Binding-site contacts:
Ligand atom N21 contacts residue VAL78 of chain 1.A at 3.8 Å.
Ligand atom C65 contacts residue MET47 of chain 1.A at 3.7 Å (hydrophobic).
Ligand atom O53 contacts residue PHE40 of chain 1.A at 3.6 Å.
Ligand atom C2 contacts residue HIS81 of chain 1.A at 3.5 Å.
Ligand atom C27 contacts residue GLN57 of chain 1.A at 3.8 Å.
Ligand atom C43 contacts residue GLY43 of chain 1.A at 3.5 Å.
Ligand atom C7 contacts residue HIS81 of chain 1.A at 3.5 Å.
Ligand atom F1 contacts residue LEU39 of chain 1.A at 3.7 Å.
Ligand atom O53 contacts residue LEU39 of chain 1.A at 3.8 Å.
Ligand atom C6 contacts residue HIS81 of chain 1.A at 3.6 Å.
Ligand atom CL1 contacts residue PHE76 of chain 1.A at 3.8 Å.
Ligand atom C24 contacts residue VAL78 of chain 1.A at 3.8 Å (hydrophobic).
Ligand atom C30 contacts residue MET47 of chain 1.A at 3.6 Å (hydrophobic).
Ligand atom C9 contacts residue HIS81 of chain 1.A at 3.4 Å.
Ligand atom C2 contacts residue LEU39 of chain 1.A at 3.7 Å (hydrophobic).
Ligand atom N19 contacts residue HIS81 of chain 1.A at 3.5 Å (h-bond).
Ligand atom C33 contacts residue ILE46 of chain 1.A at 3.8 Å (hydrophobic).
Ligand atom C65 contacts residue GLY43 of chain 1.A at 3.7 Å.
Ligand atom C4 contacts residue VAL78 of chain 1.A at 3.6 Å (hydrophobic).
Ligand atom N20 contacts residue LYS79 of chain 1.A at 3.4 Å (salt-bridge).
Ligand atom C13 contacts residue VAL78 of chain 1.A at 3.5 Å (hydrophobic).
Ligand atom C57 contacts residue MET47 of chain 1.A at 3.6 Å (hydrophobic).
Ligand atom N14 contacts residue VAL78 of chain 1.A at 3.2 Å.
Ligand atom CL2 contacts residue ILE84 of chain 1.A at 3.7 Å.
Ligand atom F1 contacts residue HIS81 of chain 1.A at 3.5 Å.
Ligand atom CL2 contacts residue LEU39 of chain 1.A at 3.7 Å.
Ligand atom C43 contacts residue LEU39 of chain 1.A at 3.4 Å (hydrophobic).
Ligand atom C15 contacts residue VAL78 of chain 1.A at 3.5 Å (hydrophobic).
Ligand atom C22 contacts residue VAL78 of chain 1.A at 3.7 Å (hydrophobic).
Ligand atom N17 contacts residue VAL78 of chain 1.A at 3.5 Å (h-bond).
Ligand atom C65 contacts residue GLN44 of chain 1.A at 3.8 Å.
Ligand atom C33 contacts residue GLY43 of chain 1.A at 3.6 Å.
Ligand atom C4 contacts residue HIS81 of chain 1.A at 3.5 Å.
Ligand atom C16 contacts residue VAL78 of chain 1.A at 3.7 Å (hydrophobic).
Ligand atom C41 contacts residue LEU39 of chain 1.A at 3.1 Å (hydrophobic).
Ligand atom C41 contacts residue GLY43 of chain 1.A at 3.5 Å.
Ligand atom CL1 contacts residue ILE46 of chain 1.A at 3.5 Å.
Ligand atom C3 contacts residue HIS81 of chain 1.A at 3.2 Å.
Ligand atom N17 contacts residue HIS81 of chain 1.A at 2.9 Å (h-bond).
Ligand atom CL2 contacts residue HIS81 of chain 1.A at 3.6 Å.

Sequence of chain 1.A:
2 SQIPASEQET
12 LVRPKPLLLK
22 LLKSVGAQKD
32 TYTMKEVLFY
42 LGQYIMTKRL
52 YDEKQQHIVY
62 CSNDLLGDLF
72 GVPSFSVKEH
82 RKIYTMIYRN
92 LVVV

A protein and the small-molecule ligand that binds it are described below.
Small molecule (SMILES): CC(C)(C)NC(=O)Cc1ccc(Cl)cc1-n1c(C2CCCCC2)nc(-c2nnn[nH]2)c1-c1ccc(F)c(Cl)c1